Binding-site contacts:
Ligand atom C5 contacts residue ASN30 of chain 1.E at 3.7 Å.
Ligand atom C7 contacts residue ASN30 of chain 1.E at 3.5 Å.
Ligand atom C8 contacts residue ASN30 of chain 1.E at 4.4 Å.
Ligand atom O6 contacts residue THR310 of chain 1.E at 4.2 Å.
Ligand atom C1 contacts residue THR310 of chain 1.E at 3.9 Å.
Ligand atom O5 contacts residue THR310 of chain 1.E at 3.5 Å (h-bond).
Ligand atom O6 contacts residue ASN49 of chain 1.F at 4.3 Å.
Ligand atom C2 contacts residue ASN30 of chain 1.E at 2.5 Å.
Ligand atom O5 contacts residue ASN30 of chain 1.E at 2.3 Å (h-bond).
Ligand atom C1 contacts residue ASN30 of chain 1.E at 1.4 Å.
Ligand atom N2 contacts residue ASN30 of chain 1.E at 2.9 Å (h-bond).
Ligand atom O6 contacts residue LEU52 of chain 1.F at 4.0 Å.
Ligand atom C4 contacts residue ASN30 of chain 1.E at 4.3 Å.
Ligand atom C6 contacts residue LEU52 of chain 1.F at 3.9 Å (hydrophobic).
Ligand atom O7 contacts residue ASN30 of chain 1.E at 3.7 Å.
Ligand atom C3 contacts residue ASN30 of chain 1.E at 3.8 Å.

Sequence of chain 1.F:
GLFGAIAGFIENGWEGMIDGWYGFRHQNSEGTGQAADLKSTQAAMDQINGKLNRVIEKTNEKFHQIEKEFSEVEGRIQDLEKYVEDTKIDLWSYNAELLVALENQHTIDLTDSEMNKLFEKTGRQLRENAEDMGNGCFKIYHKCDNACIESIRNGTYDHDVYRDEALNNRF

This protein binds this small molecule.
Small molecule (SMILES): CC(=O)N[C@@H]1[C@@H](O)[C@H](O)[C@@H](CO)O[C@H]1O

Sequence of chain 1.E:
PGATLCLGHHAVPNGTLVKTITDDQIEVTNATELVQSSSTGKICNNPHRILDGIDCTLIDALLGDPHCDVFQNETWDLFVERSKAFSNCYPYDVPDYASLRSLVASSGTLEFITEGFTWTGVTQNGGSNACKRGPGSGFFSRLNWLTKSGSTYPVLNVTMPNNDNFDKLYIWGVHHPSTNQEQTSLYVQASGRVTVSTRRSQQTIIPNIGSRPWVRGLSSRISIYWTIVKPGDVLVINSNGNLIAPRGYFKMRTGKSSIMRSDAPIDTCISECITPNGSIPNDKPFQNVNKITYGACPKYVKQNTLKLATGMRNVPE